A protein and the small-molecule ligand that binds it are described below.
Small molecule (SMILES): O=C(CO)[C@@H](O)[C@H](O)[C@H](O)COP(=O)(O)O

Binding-site contacts:
Ligand atom C2 contacts residue LYS86 of chain 2.E at 1.3 Å.
Ligand atom C5 contacts residue ASP6 of chain 2.E at 3.1 Å.
Ligand atom C3 contacts residue THR26 of chain 2.E at 3.9 Å.
Ligand atom O3 contacts residue ASP6 of chain 2.E at 2.8 Å (salt-bridge).
Ligand atom O3 contacts residue LYS86 of chain 2.E at 2.7 Å (salt-bridge).
Ligand atom C6 contacts residue SER167 of chain 2.E at 3.8 Å.
Ligand atom C4 contacts residue ASN28 of chain 2.E at 3.7 Å.
Ligand atom O4 contacts residue PHE132 of chain 2.E at 3.2 Å.
Ligand atom C6 contacts residue PHE132 of chain 2.E at 3.6 Å (hydrophobic).
Ligand atom C1 contacts residue THR110 of chain 2.E at 3.7 Å.
Ligand atom O1P contacts residue ARG169 of chain 2.E at 3.5 Å (salt-bridge).
Ligand atom O5 contacts residue ALA166 of chain 2.E at 3.4 Å.
Ligand atom O3 contacts residue THR26 of chain 2.E at 3.8 Å.
Ligand atom O2P contacts residue ARG169 of chain 2.E at 3.6 Å.
Ligand atom O6 contacts residue SER167 of chain 2.E at 3.3 Å.
Ligand atom O5 contacts residue ASP6 of chain 2.E at 2.5 Å (salt-bridge).
Ligand atom O3P contacts residue ARG135 of chain 2.E at 2.8 Å (salt-bridge).
Ligand atom O1 contacts residue LYS86 of chain 2.E at 2.9 Å (salt-bridge).
Ligand atom O1 contacts residue SER130 of chain 2.E at 3.2 Å.
Ligand atom O3 contacts residue THR27 of chain 2.E at 3.5 Å (h-bond).
Ligand atom O1 contacts residue THR110 of chain 2.E at 2.4 Å (h-bond).
Ligand atom C5 contacts residue ASN28 of chain 2.E at 3.8 Å.
Ligand atom O3 contacts residue ASN28 of chain 2.E at 3.2 Å (h-bond).
Ligand atom C4 contacts residue LYS86 of chain 2.E at 3.4 Å.
Ligand atom C1 contacts residue LYS86 of chain 2.E at 2.4 Å.
Ligand atom C3 contacts residue LYS86 of chain 2.E at 2.4 Å.
Ligand atom O4 contacts residue LYS86 of chain 2.E at 3.4 Å (salt-bridge).
Ligand atom C4 contacts residue PHE132 of chain 2.E at 3.4 Å (hydrophobic).
Ligand atom O5 contacts residue SER167 of chain 2.E at 2.9 Å (h-bond).
Ligand atom O1 contacts residue PHE132 of chain 2.E at 3.7 Å.
Ligand atom O4 contacts residue ASN28 of chain 2.E at 2.8 Å (h-bond).
Ligand atom P contacts residue SER167 of chain 2.E at 3.5 Å.
Ligand atom C1 contacts residue SER130 of chain 2.E at 3.4 Å.
Ligand atom O1P contacts residue SER167 of chain 2.E at 2.5 Å (h-bond).
Ligand atom O6 contacts residue ASP6 of chain 2.E at 3.9 Å.
Ligand atom C3 contacts residue ASP6 of chain 2.E at 3.5 Å.
Ligand atom O2P contacts residue SER167 of chain 2.E at 3.9 Å.
Ligand atom O1P contacts residue ARG135 of chain 2.E at 2.7 Å (salt-bridge).
Ligand atom C5 contacts residue SER167 of chain 2.E at 3.9 Å.
Ligand atom P contacts residue ARG135 of chain 2.E at 3.7 Å.

Sequence of chain 2.E:
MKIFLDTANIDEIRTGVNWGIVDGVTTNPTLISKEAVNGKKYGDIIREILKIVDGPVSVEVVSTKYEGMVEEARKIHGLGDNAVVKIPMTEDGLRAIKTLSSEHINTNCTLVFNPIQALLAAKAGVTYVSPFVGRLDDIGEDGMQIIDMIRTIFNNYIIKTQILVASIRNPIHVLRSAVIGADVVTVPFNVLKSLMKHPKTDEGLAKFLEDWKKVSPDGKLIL

Sequence of chain 2.A:
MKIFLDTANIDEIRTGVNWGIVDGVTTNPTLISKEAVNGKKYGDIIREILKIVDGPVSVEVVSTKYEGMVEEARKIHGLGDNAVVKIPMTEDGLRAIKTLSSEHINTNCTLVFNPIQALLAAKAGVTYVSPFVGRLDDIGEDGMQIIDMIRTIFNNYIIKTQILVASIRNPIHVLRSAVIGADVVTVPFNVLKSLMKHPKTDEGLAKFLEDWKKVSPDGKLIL